Sequence of chain 1.B:
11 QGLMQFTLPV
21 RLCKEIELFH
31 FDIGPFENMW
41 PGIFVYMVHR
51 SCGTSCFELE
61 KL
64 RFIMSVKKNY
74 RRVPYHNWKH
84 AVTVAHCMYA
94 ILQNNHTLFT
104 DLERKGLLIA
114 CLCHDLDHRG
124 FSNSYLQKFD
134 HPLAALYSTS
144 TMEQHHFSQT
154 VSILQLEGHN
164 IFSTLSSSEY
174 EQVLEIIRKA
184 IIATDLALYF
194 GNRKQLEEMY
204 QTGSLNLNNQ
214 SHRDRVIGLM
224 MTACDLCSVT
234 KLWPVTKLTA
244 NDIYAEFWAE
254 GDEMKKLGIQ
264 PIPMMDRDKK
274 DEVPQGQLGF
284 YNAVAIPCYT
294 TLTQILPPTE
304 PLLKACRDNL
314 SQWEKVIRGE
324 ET

Binding-site contacts:
Ligand atom C12 contacts residue LEU189 of chain 1.B at 3.8 Å (hydrophobic).
Ligand atom C22 contacts residue LEU229 of chain 1.B at 3.7 Å (hydrophobic).
Ligand atom C16 contacts residue PHE283 of chain 1.B at 3.4 Å (hydrophobic).
Ligand atom C1 contacts residue PHE283 of chain 1.B at 3.5 Å (hydrophobic).
Ligand atom C14 contacts residue TYR247 of chain 1.B at 3.2 Å (hydrophobic).
Ligand atom C5 contacts residue PHE283 of chain 1.B at 3.7 Å (hydrophobic).
Ligand atom C25 contacts residue THR239 of chain 1.B at 3.8 Å.
Ligand atom C14 contacts residue MET267 of chain 1.B at 3.4 Å (hydrophobic).
Ligand atom CL29 contacts residue GLU275 of chain 1.B at 3.3 Å.
Ligand atom C6 contacts residue GLY279 of chain 1.B at 3.8 Å.
Ligand atom C26 contacts residue MET267 of chain 1.B at 3.4 Å (hydrophobic).
Ligand atom C3 contacts residue PHE283 of chain 1.B at 3.7 Å (hydrophobic).
Ligand atom N18 contacts residue SER231 of chain 1.B at 3.3 Å.
Ligand atom N2 contacts residue PHE283 of chain 1.B at 3.7 Å.
Ligand atom N19 contacts residue THR239 of chain 1.B at 3.7 Å.
Ligand atom N11 contacts residue PHE283 of chain 1.B at 3.8 Å.
Ligand atom N4 contacts residue MET267 of chain 1.B at 3.5 Å (h-bond).
Ligand atom C25 contacts residue SER231 of chain 1.B at 3.6 Å.
Ligand atom N10 contacts residue PHE283 of chain 1.B at 3.2 Å.
Ligand atom C23 contacts residue MET267 of chain 1.B at 3.3 Å (hydrophobic).
Ligand atom C28 contacts residue MET267 of chain 1.B at 3.7 Å (hydrophobic).
Ligand atom N4 contacts residue GLY279 of chain 1.B at 3.7 Å.
Ligand atom C30 contacts residue VAL232 of chain 1.B at 3.8 Å (hydrophobic).
Ligand atom C30 contacts residue GLN280 of chain 1.B at 3.4 Å.
Ligand atom C6 contacts residue TYR247 of chain 1.B at 3.7 Å (hydrophobic).
Ligand atom CL29 contacts residue PRO266 of chain 1.B at 3.8 Å.
Ligand atom O17 contacts residue PHE283 of chain 1.B at 3.6 Å.
Ligand atom C27 contacts residue MET267 of chain 1.B at 3.5 Å (hydrophobic).
Ligand atom C23 contacts residue PHE283 of chain 1.B at 3.6 Å (hydrophobic).
Ligand atom C24 contacts residue MET267 of chain 1.B at 3.6 Å (hydrophobic).
Ligand atom C24 contacts residue GLY279 of chain 1.B at 3.7 Å.
Ligand atom C26 contacts residue TYR247 of chain 1.B at 3.1 Å (hydrophobic).
Ligand atom C6 contacts residue MET267 of chain 1.B at 3.3 Å (hydrophobic).
Ligand atom N18 contacts residue THR242 of chain 1.B at 3.7 Å.
Ligand atom C25 contacts residue THR242 of chain 1.B at 3.7 Å.
Ligand atom O17 contacts residue GLN280 of chain 1.B at 2.9 Å (h-bond).
Ligand atom N9 contacts residue MET267 of chain 1.B at 3.4 Å.
Ligand atom C15 contacts residue MET267 of chain 1.B at 3.5 Å (hydrophobic).
Ligand atom C16 contacts residue MET267 of chain 1.B at 3.8 Å (hydrophobic).
Ligand atom N9 contacts residue TYR247 of chain 1.B at 2.6 Å (h-bond).

A small-molecule ligand and the protein it binds are described below.
Small molecule (SMILES): O=C(N[C@@H]1CCN(c2ccc(Cl)cn2)C1)c1nc(C2CC2)ccc1Nc1cncnc1